Binding-site contacts:
Ligand atom O23 contacts residue LEU196 of chain 1.A at 3.3 Å.
Ligand atom N24 contacts residue HIS118 of chain 1.A at 3.4 Å (h-bond).
Ligand atom N24 contacts residue HIS95 of chain 1.A at 3.3 Å (h-bond).
Ligand atom C1 contacts residue VAL133 of chain 1.A at 3.7 Å (hydrophobic).
Ligand atom C16 contacts residue LEU196 of chain 1.A at 3.8 Å (hydrophobic).
Ligand atom C10 contacts residue PRO200 of chain 1.A at 3.8 Å (hydrophobic).
Ligand atom C1 contacts residue LEU202 of chain 1.A at 3.9 Å (hydrophobic).
Ligand atom C18 contacts residue VAL120 of chain 1.A at 3.6 Å (hydrophobic).
Ligand atom C2 contacts residue PRO200 of chain 1.A at 3.9 Å (hydrophobic).
Ligand atom C19 contacts residue HIS93 of chain 1.A at 4.0 Å.
Ligand atom C7 contacts residue PRO200 of chain 1.A at 4.0 Å (hydrophobic).
Ligand atom N13 contacts residue PHE129 of chain 1.A at 3.3 Å.
Ligand atom C1 contacts residue PRO200 of chain 1.A at 3.9 Å (hydrophobic).
Ligand atom S21 contacts residue THR197 of chain 1.A at 3.9 Å.
Ligand atom S20 contacts residue LEU196 of chain 1.A at 3.9 Å.
Ligand atom S21 contacts residue HIS93 of chain 1.A at 4.0 Å.
Ligand atom O22 contacts residue HIS118 of chain 1.A at 3.3 Å (h-bond).
Ligand atom N24 contacts residue ZN1 of chain 1.B at 1.9 Å.
Ligand atom S21 contacts residue ZN1 of chain 1.B at 3.0 Å.
Ligand atom O22 contacts residue TRP207 of chain 1.A at 3.8 Å.
Ligand atom C4 contacts residue PRO200 of chain 1.A at 3.7 Å (hydrophobic).
Ligand atom C6 contacts residue PRO200 of chain 1.A at 3.9 Å (hydrophobic).
Ligand atom C17 contacts residue VAL120 of chain 1.A at 4.0 Å (hydrophobic).
Ligand atom S21 contacts residue HIS118 of chain 1.A at 3.9 Å.
Ligand atom O22 contacts residue ZN1 of chain 1.B at 3.0 Å.
Ligand atom N12 contacts residue PHE129 of chain 1.A at 3.6 Å.
Ligand atom O23 contacts residue TRP207 of chain 1.A at 3.6 Å.
Ligand atom O22 contacts residue HIS93 of chain 1.A at 3.5 Å.
Ligand atom O23 contacts residue THR197 of chain 1.A at 3.0 Å (h-bond).
Ligand atom O22 contacts residue VAL120 of chain 1.A at 4.0 Å.
Ligand atom C15 contacts residue LEU196 of chain 1.A at 3.8 Å (hydrophobic).
Ligand atom N24 contacts residue HIS93 of chain 1.A at 3.3 Å (h-bond).
Ligand atom N24 contacts residue THR197 of chain 1.A at 2.8 Å (h-bond).
Ligand atom C5 contacts residue PRO200 of chain 1.A at 3.9 Å (hydrophobic).
Ligand atom C17 contacts residue LEU196 of chain 1.A at 3.9 Å (hydrophobic).
Ligand atom C19 contacts residue LEU196 of chain 1.A at 4.0 Å (hydrophobic).
Ligand atom C3 contacts residue PRO200 of chain 1.A at 3.5 Å (hydrophobic).
Ligand atom C17 contacts residue GLN91 of chain 1.A at 3.9 Å.
Ligand atom S20 contacts residue THR198 of chain 1.A at 3.3 Å (h-bond).
Ligand atom O22 contacts residue VAL141 of chain 1.A at 3.7 Å.

A protein and the small-molecule ligand that binds it are described below.
Small molecule (SMILES): NS(=O)(=O)c1ccc(-c2cn(-c3cccc4ccccc34)nn2)s1

Sequence of chain 1.A:
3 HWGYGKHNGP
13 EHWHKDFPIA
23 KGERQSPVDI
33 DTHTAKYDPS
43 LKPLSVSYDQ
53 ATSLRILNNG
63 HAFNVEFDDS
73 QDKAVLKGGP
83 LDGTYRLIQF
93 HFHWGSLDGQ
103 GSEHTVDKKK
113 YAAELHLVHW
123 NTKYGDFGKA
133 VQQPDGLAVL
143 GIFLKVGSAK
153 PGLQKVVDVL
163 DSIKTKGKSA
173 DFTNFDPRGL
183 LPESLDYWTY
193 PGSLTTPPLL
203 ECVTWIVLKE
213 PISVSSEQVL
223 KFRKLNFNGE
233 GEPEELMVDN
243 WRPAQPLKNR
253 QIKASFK